Binding-site contacts:
Ligand atom C5 contacts residue ASN124 of chain 1.A at 3.7 Å.
Ligand atom C2 contacts residue ARG318 of chain 3.A at 3.8 Å.
Ligand atom O6 contacts residue GLY378 of chain 3.A at 3.0 Å (h-bond).
Ligand atom C2 contacts residue GLN315 of chain 3.A at 3.9 Å.
Ligand atom C8 contacts residue TYR377 of chain 3.A at 3.9 Å (hydrophobic).
Ligand atom O2 contacts residue ASN317 of chain 3.A at 3.8 Å.
Ligand atom C8 contacts residue ASN317 of chain 3.A at 3.9 Å.
Ligand atom O5 contacts residue ASN124 of chain 1.A at 2.4 Å (h-bond).
Ligand atom C3 contacts residue ASN124 of chain 1.A at 3.6 Å.
Ligand atom O2 contacts residue ILE316 of chain 3.A at 3.8 Å.
Ligand atom C5 contacts residue TYR377 of chain 3.A at 3.8 Å (hydrophobic).
Ligand atom O7 contacts residue THR379 of chain 3.A at 3.8 Å.
Ligand atom O4 contacts residue GLN315 of chain 3.A at 3.8 Å.
Ligand atom N2 contacts residue ASN124 of chain 1.A at 2.7 Å (h-bond).
Ligand atom O5 contacts residue THR379 of chain 3.A at 3.8 Å.
Ligand atom O6 contacts residue TYR377 of chain 3.A at 3.5 Å.
Ligand atom C6 contacts residue GLY378 of chain 3.A at 3.6 Å.
Ligand atom O6 contacts residue THR379 of chain 3.A at 3.4 Å.
Ligand atom N2 contacts residue ASN317 of chain 3.A at 3.8 Å.
Ligand atom C1 contacts residue ASN124 of chain 1.A at 1.4 Å.
Ligand atom O4 contacts residue ASN317 of chain 3.A at 3.7 Å.
Ligand atom O3 contacts residue GLN315 of chain 3.A at 3.3 Å.
Ligand atom O2 contacts residue ARG318 of chain 3.A at 3.3 Å.
Ligand atom C4 contacts residue GLN315 of chain 3.A at 3.3 Å.
Ligand atom O5 contacts residue GLY378 of chain 3.A at 3.1 Å.
Ligand atom O7 contacts residue ASN124 of chain 1.A at 3.4 Å (h-bond).
Ligand atom O3 contacts residue ASP254 of chain 3.A at 3.8 Å.
Ligand atom O3 contacts residue GLN315 of chain 3.A at 3.5 Å (h-bond).
Ligand atom C7 contacts residue ASN124 of chain 1.A at 3.2 Å.
Ligand atom O5 contacts residue TYR377 of chain 3.A at 3.6 Å.
Ligand atom C2 contacts residue ASN124 of chain 1.A at 2.2 Å.
Ligand atom C7 contacts residue ASN317 of chain 3.A at 3.9 Å.
Ligand atom O4 contacts residue ARG318 of chain 3.A at 3.4 Å (salt-bridge).
Ligand atom C1 contacts residue GLY378 of chain 3.A at 3.9 Å.
Ligand atom O3 contacts residue ASN317 of chain 3.A at 3.1 Å (h-bond).
Ligand atom O2 contacts residue GLN315 of chain 3.A at 3.1 Å (h-bond).
Ligand atom O4 contacts residue ARG318 of chain 3.A at 3.9 Å.
Ligand atom C6 contacts residue TYR377 of chain 3.A at 3.4 Å (hydrophobic).
Ligand atom C3 contacts residue ASN317 of chain 3.A at 3.8 Å.
Ligand atom C3 contacts residue GLN315 of chain 3.A at 3.5 Å.

Sequence of chain 3.A:
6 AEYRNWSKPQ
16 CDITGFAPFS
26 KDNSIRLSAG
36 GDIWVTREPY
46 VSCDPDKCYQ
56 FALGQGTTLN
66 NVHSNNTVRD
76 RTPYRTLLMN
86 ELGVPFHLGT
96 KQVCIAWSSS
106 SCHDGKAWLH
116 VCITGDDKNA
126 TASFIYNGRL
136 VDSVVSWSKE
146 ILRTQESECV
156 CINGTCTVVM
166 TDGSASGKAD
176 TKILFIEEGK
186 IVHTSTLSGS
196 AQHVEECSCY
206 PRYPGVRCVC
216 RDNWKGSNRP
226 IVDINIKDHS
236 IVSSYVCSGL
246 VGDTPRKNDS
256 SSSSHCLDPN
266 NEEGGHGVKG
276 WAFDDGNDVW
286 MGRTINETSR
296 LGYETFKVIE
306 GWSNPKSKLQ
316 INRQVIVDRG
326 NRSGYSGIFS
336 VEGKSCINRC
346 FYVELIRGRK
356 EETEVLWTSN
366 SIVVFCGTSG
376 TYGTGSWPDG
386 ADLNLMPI

Sequence of chain 1.A:
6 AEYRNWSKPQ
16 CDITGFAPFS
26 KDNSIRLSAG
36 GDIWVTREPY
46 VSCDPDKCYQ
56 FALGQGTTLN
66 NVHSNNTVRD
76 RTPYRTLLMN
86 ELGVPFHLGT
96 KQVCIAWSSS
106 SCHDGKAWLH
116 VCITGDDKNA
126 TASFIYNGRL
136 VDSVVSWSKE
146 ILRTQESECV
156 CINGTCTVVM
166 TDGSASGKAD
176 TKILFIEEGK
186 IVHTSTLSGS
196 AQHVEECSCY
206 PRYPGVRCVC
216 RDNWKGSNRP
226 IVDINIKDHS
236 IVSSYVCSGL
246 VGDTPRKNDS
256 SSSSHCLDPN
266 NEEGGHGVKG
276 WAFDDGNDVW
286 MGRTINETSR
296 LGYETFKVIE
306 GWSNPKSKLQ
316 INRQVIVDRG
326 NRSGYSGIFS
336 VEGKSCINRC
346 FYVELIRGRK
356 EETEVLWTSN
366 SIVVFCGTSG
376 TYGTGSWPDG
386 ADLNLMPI

This small molecule binds to this protein.
Small molecule (SMILES): CC(=O)N[C@H]1[C@H](O[C@H]2[C@H](O)[C@@H](NC(C)=O)CO[C@@H]2CO)O[C@H](CO)[C@@H](O[C@@H]2O[C@H](CO[C@H]3O[C@H](CO)[C@@H](O)[C@H](O)[C@@H]3O)[C@@H](O)[C@H](O[C@H]3O[C@H](CO)[C@@H](O)[C@H](O)[C@@H]3O)[C@@H]2O)[C@@H]1O